Binding-site contacts:
Ligand atom O6 contacts residue SER202 of chain 1.B at 3.7 Å.
Ligand atom O7 contacts residue ASN205 of chain 1.B at 4.0 Å.
Ligand atom C7 contacts residue ASN205 of chain 1.B at 3.7 Å.
Ligand atom O5 contacts residue SER202 of chain 1.B at 4.2 Å.
Ligand atom C2 contacts residue ASN205 of chain 1.B at 2.7 Å.
Ligand atom N2 contacts residue ASN205 of chain 1.B at 3.1 Å (h-bond).
Ligand atom C5 contacts residue ASN205 of chain 1.B at 3.5 Å.
Ligand atom C3 contacts residue ASN205 of chain 1.B at 3.9 Å.
Ligand atom C4 contacts residue ASN205 of chain 1.B at 4.2 Å.
Ligand atom C8 contacts residue SER175 of chain 1.B at 4.1 Å.
Ligand atom C1 contacts residue ASN205 of chain 1.B at 1.4 Å.
Ligand atom O5 contacts residue ASN205 of chain 1.B at 2.2 Å (h-bond).

This small molecule binds to this protein.
Small molecule (SMILES): CC(=O)N[C@@H]1[C@@H](O)[C@H](O)[C@@H](CO)O[C@H]1O

Sequence of chain 1.B:
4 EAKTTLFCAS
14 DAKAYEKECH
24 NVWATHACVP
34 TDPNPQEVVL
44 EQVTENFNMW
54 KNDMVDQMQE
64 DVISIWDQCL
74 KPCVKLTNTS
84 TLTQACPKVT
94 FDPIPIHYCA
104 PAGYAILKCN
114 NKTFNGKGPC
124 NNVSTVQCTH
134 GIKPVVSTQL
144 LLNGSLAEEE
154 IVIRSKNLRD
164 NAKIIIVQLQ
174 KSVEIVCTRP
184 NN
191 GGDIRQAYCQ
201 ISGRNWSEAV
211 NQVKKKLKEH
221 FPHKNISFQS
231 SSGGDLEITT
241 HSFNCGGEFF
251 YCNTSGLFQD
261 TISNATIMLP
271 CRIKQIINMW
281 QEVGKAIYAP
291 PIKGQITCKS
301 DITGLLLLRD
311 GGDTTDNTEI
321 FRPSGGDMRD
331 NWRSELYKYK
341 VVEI